The small molecule below binds the protein below.
Small molecule (SMILES): O=c1[nH]c(=O)c2[nH]c(=O)[nH]c2[nH]1

Sequence of chain 1.B:
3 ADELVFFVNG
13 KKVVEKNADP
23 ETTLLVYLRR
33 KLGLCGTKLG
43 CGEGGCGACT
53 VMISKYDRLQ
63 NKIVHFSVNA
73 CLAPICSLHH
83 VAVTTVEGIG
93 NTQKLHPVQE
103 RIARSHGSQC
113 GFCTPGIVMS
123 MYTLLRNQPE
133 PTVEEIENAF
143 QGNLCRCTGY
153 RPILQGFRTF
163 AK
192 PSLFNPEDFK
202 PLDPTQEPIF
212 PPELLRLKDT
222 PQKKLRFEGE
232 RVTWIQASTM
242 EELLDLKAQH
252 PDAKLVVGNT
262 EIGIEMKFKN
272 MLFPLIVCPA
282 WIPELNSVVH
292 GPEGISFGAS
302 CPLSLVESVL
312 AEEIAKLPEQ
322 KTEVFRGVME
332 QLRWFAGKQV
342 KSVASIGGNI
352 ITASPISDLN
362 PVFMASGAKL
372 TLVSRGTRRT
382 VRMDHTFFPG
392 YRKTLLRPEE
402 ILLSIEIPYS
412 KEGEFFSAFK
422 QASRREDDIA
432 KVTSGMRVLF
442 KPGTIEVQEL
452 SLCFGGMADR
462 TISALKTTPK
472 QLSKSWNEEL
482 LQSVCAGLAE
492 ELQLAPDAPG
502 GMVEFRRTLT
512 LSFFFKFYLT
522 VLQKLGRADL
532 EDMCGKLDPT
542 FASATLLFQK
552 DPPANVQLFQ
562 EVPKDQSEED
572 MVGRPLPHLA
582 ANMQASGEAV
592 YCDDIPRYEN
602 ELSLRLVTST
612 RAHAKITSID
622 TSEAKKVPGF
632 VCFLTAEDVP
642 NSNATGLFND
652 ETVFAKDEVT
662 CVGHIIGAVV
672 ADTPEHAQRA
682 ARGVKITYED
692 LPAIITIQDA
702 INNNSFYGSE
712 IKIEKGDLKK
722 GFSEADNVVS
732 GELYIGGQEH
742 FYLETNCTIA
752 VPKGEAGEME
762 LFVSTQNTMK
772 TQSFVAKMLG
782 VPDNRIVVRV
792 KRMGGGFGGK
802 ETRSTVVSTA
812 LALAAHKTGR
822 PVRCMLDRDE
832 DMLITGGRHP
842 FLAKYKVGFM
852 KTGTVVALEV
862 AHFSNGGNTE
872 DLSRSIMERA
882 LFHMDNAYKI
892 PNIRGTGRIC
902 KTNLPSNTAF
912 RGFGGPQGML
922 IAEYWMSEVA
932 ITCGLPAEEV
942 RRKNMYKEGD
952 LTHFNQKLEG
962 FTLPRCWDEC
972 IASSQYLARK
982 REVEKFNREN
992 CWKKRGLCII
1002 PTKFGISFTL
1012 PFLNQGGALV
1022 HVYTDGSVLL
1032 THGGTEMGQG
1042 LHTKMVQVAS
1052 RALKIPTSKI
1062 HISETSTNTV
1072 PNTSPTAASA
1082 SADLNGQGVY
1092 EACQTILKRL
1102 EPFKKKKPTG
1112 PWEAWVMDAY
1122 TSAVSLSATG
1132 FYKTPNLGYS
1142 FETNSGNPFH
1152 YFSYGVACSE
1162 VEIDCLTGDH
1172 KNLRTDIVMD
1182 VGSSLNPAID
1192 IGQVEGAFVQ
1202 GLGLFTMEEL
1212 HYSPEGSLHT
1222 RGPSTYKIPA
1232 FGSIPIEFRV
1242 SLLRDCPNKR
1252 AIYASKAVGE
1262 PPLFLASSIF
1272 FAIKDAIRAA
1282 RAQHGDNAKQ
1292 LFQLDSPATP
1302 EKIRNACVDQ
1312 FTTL

Binding-site contacts:
Ligand atom C8 contacts residue GLU802 of chain 1.B at 3.6 Å.
Ligand atom O24 contacts residue GLU802 of chain 1.B at 3.8 Å.
Ligand atom N1 contacts residue PHE1009 of chain 1.B at 3.6 Å.
Ligand atom O13 contacts residue PHE914 of chain 1.B at 3.6 Å.
Ligand atom C8 contacts residue GLU1261 of chain 1.B at 3.5 Å.
Ligand atom N1 contacts residue PHE914 of chain 1.B at 3.4 Å.
Ligand atom O11 contacts residue PHE1009 of chain 1.B at 3.6 Å.
Ligand atom C6 contacts residue GLU802 of chain 1.B at 3.8 Å.
Ligand atom N9 contacts residue GLU1261 of chain 1.B at 2.8 Å (salt-bridge).
Ligand atom O11 contacts residue ARG880 of chain 1.B at 2.9 Å (salt-bridge).
Ligand atom O11 contacts residue SER1008 of chain 1.B at 3.7 Å.
Ligand atom N3 contacts residue PHE914 of chain 1.B at 3.3 Å.
Ligand atom N9 contacts residue ALA1079 of chain 1.B at 3.5 Å (h-bond).
Ligand atom O24 contacts residue ALA1079 of chain 1.B at 4.0 Å.
Ligand atom C6 contacts residue PHE1009 of chain 1.B at 3.6 Å (hydrophobic).
Ligand atom C4 contacts residue ALA1079 of chain 1.B at 3.5 Å (hydrophobic).
Ligand atom C5 contacts residue ALA1079 of chain 1.B at 3.9 Å (hydrophobic).
Ligand atom C4 contacts residue PHE914 of chain 1.B at 3.3 Å (hydrophobic).
Ligand atom C8 contacts residue PHE914 of chain 1.B at 3.5 Å (hydrophobic).
Ligand atom N7 contacts residue ALA1079 of chain 1.B at 3.8 Å.
Ligand atom N3 contacts residue ARG880 of chain 1.B at 3.5 Å (salt-bridge).
Ligand atom N9 contacts residue PHE914 of chain 1.B at 3.3 Å.
Ligand atom O11 contacts residue PHE914 of chain 1.B at 3.9 Å.
Ligand atom C8 contacts residue ALA1079 of chain 1.B at 3.5 Å (hydrophobic).
Ligand atom N7 contacts residue ALA1078 of chain 1.B at 3.5 Å.
Ligand atom C2 contacts residue ALA1079 of chain 1.B at 3.9 Å (hydrophobic).
Ligand atom O11 contacts residue THR1010 of chain 1.B at 3.1 Å (h-bond).
Ligand atom N7 contacts residue PHE914 of chain 1.B at 3.4 Å.
Ligand atom O13 contacts residue PHE1009 of chain 1.B at 3.5 Å.
Ligand atom C2 contacts residue PHE914 of chain 1.B at 3.4 Å (hydrophobic).
Ligand atom C6 contacts residue PHE914 of chain 1.B at 3.4 Å (hydrophobic).
Ligand atom N3 contacts residue ALA1079 of chain 1.B at 3.6 Å.
Ligand atom N7 contacts residue ALA910 of chain 1.B at 4.0 Å.
Ligand atom C4 contacts residue GLU1261 of chain 1.B at 3.9 Å.
Ligand atom O24 contacts residue GLU1261 of chain 1.B at 3.5 Å (salt-bridge).
Ligand atom C2 contacts residue ARG880 of chain 1.B at 3.8 Å.
Ligand atom C5 contacts residue GLU802 of chain 1.B at 3.8 Å.
Ligand atom C5 contacts residue PHE914 of chain 1.B at 3.3 Å (hydrophobic).
Ligand atom O13 contacts residue GLU802 of chain 1.B at 2.9 Å (salt-bridge).
Ligand atom N7 contacts residue GLU802 of chain 1.B at 2.7 Å (salt-bridge).